Binding-site contacts:
Ligand atom CZ contacts residue LEU28 of chain 1.S at 3.6 Å (hydrophobic).
Ligand atom NH1 contacts residue GLU25 of chain 1.S at 2.8 Å (salt-bridge).
Ligand atom OXT contacts residue GLY76 of chain 1.T at 3.0 Å (h-bond).
Ligand atom OXT contacts residue SER33 of chain 1.T at 3.3 Å (h-bond).
Ligand atom O contacts residue LYS62 of chain 1.T at 2.6 Å (salt-bridge).
Ligand atom CB contacts residue GLY32 of chain 1.T at 3.6 Å.
Ligand atom OXT contacts residue LYS62 of chain 1.T at 3.6 Å.
Ligand atom NH1 contacts residue ARG20 of chain 1.S at 3.1 Å.
Ligand atom CD2 contacts residue SER161 of chain 1.S at 3.8 Å.
Ligand atom OH contacts residue GLN31 of chain 1.T at 3.7 Å.
Ligand atom OH contacts residue LEU28 of chain 1.S at 3.5 Å.
Ligand atom CZ contacts residue ARG20 of chain 1.S at 3.1 Å.
Ligand atom CZ contacts residue GLU25 of chain 1.S at 3.4 Å.
Ligand atom C contacts residue SER33 of chain 1.T at 3.6 Å.
Ligand atom CE2 contacts residue GLU159 of chain 1.S at 3.2 Å.
Ligand atom CB contacts residue GLN31 of chain 1.T at 3.6 Å.
Ligand atom OXT contacts residue GLY32 of chain 1.T at 3.4 Å.
Ligand atom C contacts residue LYS62 of chain 1.T at 3.4 Å.
Ligand atom NE contacts residue ARG20 of chain 1.S at 3.7 Å.
Ligand atom CB contacts residue GLN60 of chain 1.T at 3.2 Å.
Ligand atom OH contacts residue GLU159 of chain 1.S at 3.1 Å (salt-bridge).
Ligand atom CE1 contacts residue LEU77 of chain 1.T at 3.7 Å (hydrophobic).
Ligand atom OH contacts residue ARG20 of chain 1.S at 3.6 Å.
Ligand atom CE2 contacts residue GLN31 of chain 1.T at 3.4 Å.
Ligand atom CE1 contacts residue ALA28 of chain 1.T at 3.6 Å (hydrophobic).
Ligand atom O contacts residue TYR165 of chain 1.S at 3.0 Å (h-bond).
Ligand atom O contacts residue SER33 of chain 1.T at 3.3 Å.
Ligand atom N contacts residue GLY76 of chain 1.T at 3.1 Å (h-bond).
Ligand atom CZ contacts residue GLN31 of chain 1.T at 3.7 Å.
Ligand atom O contacts residue ARG51 of chain 1.T at 3.6 Å (salt-bridge).
Ligand atom CB contacts residue ARG51 of chain 1.T at 3.5 Å.
Ligand atom NH2 contacts residue GLU25 of chain 1.S at 2.6 Å (salt-bridge).
Ligand atom CA contacts residue GLY76 of chain 1.T at 3.6 Å.
Ligand atom OH contacts residue GLY19 of chain 1.S at 2.9 Å (h-bond).
Ligand atom CB contacts residue LEU74 of chain 1.T at 3.4 Å (hydrophobic).
Ligand atom CD1 contacts residue ALA28 of chain 1.T at 3.4 Å (hydrophobic).
Ligand atom OXT contacts residue ALA75 of chain 1.T at 3.2 Å.
Ligand atom CE2 contacts residue LEU28 of chain 1.S at 3.6 Å (hydrophobic).
Ligand atom NH2 contacts residue ARG20 of chain 1.S at 3.2 Å (salt-bridge).
Ligand atom CZ contacts residue GLU159 of chain 1.S at 3.4 Å.

Sequence of chain 1.S:
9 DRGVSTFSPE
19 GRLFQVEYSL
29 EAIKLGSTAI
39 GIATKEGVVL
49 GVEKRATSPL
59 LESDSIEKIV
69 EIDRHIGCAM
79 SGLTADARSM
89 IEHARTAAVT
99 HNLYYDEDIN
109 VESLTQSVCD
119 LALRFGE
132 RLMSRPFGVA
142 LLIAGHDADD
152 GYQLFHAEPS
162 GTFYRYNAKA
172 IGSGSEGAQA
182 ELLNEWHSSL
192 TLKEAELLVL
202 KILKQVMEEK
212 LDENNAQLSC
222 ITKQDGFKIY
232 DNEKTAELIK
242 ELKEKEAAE

Sequence of chain 1.T:
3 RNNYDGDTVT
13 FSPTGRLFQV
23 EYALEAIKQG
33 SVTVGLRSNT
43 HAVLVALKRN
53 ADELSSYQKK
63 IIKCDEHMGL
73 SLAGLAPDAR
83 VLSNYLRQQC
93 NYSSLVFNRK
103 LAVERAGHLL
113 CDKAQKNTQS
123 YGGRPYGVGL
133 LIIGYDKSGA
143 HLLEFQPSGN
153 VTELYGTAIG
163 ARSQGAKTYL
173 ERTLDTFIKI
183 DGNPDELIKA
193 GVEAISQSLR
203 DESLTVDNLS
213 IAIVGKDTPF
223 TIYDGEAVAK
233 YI

The small molecule below binds the protein below.
Small molecule (SMILES): C[C@H](N)C(=O)N[C@@H](CCCN=C(N)N)C(=O)N[C@@H](CO)C(=O)N[C@@H](Cc1ccc(O)cc1)C(=O)N[C@@H](Cc1ccc(O)cc1)C(=O)N[C@@H](C)C(=O)O